Binding-site contacts:
Ligand atom C7 contacts residue ILE168 of chain 1.B at 3.8 Å (hydrophobic).
Ligand atom C6 contacts residue GLU206 of chain 1.B at 4.3 Å.
Ligand atom O6 contacts residue GLU206 of chain 1.B at 3.9 Å.
Ligand atom C5 contacts residue THR205 of chain 1.B at 3.7 Å.
Ligand atom C1 contacts residue ILE168 of chain 1.B at 4.4 Å (hydrophobic).
Ligand atom C5 contacts residue ASN203 of chain 1.B at 3.6 Å.
Ligand atom C8 contacts residue ILE168 of chain 1.B at 4.1 Å (hydrophobic).
Ligand atom O5 contacts residue THR205 of chain 1.B at 3.9 Å.
Ligand atom O7 contacts residue ILE168 of chain 1.B at 4.1 Å.
Ligand atom C1 contacts residue THR205 of chain 1.B at 3.6 Å.
Ligand atom N2 contacts residue ASN203 of chain 1.B at 3.0 Å (h-bond).
Ligand atom O7 contacts residue GLU206 of chain 1.B at 4.4 Å.
Ligand atom C7 contacts residue ASN203 of chain 1.B at 3.5 Å.
Ligand atom O6 contacts residue ASN203 of chain 1.B at 4.5 Å.
Ligand atom C1 contacts residue ASN203 of chain 1.B at 1.4 Å.
Ligand atom O7 contacts residue ASN203 of chain 1.B at 3.3 Å (h-bond).
Ligand atom C6 contacts residue THR205 of chain 1.B at 4.4 Å.
Ligand atom C2 contacts residue ASN203 of chain 1.B at 2.5 Å.
Ligand atom C3 contacts residue ASN203 of chain 1.B at 3.9 Å.
Ligand atom O6 contacts residue THR205 of chain 1.B at 4.4 Å.
Ligand atom N2 contacts residue ILE168 of chain 1.B at 3.7 Å.
Ligand atom O5 contacts residue ASN203 of chain 1.B at 2.3 Å (h-bond).
Ligand atom C2 contacts residue THR205 of chain 1.B at 4.5 Å.
Ligand atom C4 contacts residue ASN203 of chain 1.B at 4.3 Å.
Ligand atom O7 contacts residue GLN201 of chain 1.B at 4.2 Å.

Sequence of chain 1.B:
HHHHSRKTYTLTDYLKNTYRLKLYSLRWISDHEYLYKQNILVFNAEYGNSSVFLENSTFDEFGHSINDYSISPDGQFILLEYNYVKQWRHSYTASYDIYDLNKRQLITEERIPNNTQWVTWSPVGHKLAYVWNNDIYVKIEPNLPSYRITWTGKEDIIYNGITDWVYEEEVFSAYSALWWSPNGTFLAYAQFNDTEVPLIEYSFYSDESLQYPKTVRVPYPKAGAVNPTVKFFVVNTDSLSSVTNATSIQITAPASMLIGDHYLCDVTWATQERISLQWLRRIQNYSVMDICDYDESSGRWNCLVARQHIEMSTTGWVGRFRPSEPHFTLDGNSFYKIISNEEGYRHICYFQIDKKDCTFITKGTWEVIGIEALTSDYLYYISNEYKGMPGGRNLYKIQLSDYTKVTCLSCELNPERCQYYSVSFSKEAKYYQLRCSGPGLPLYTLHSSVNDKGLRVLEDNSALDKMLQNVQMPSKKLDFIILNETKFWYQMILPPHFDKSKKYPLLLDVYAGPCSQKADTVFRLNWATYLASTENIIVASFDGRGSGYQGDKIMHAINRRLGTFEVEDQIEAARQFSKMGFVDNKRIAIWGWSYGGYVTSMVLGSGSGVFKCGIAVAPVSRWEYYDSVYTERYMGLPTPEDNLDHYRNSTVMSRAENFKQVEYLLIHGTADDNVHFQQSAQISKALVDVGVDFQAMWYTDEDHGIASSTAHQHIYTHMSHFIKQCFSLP

This protein binds this small molecule.
Small molecule (SMILES): CC(=O)N[C@H]1[C@H](O[C@H]2[C@H](O)[C@@H](NC(C)=O)CO[C@@H]2CO)O[C@H](CO)[C@@H](O)[C@@H]1O